Sequence of chain 1.B:
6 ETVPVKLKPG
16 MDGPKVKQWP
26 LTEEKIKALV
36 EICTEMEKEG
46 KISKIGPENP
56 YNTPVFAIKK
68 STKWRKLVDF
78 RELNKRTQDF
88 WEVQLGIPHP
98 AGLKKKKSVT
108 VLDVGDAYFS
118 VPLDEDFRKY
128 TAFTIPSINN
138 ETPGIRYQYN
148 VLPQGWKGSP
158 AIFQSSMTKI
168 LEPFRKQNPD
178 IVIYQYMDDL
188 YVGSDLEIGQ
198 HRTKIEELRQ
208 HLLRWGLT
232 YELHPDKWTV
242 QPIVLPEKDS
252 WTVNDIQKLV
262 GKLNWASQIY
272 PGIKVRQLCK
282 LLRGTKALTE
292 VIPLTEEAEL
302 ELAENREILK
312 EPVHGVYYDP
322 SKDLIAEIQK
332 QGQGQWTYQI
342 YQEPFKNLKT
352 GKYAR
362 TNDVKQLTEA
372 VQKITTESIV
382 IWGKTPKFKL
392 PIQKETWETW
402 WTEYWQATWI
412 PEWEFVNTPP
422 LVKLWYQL

Binding-site contacts:
Ligand atom C18 contacts residue LYS101 of chain 1.A at 3.5 Å.
Ligand atom N07 contacts residue GLU138 of chain 1.B at 3.5 Å (salt-bridge).
Ligand atom N08 contacts residue LYS101 of chain 1.A at 2.8 Å (salt-bridge).
Ligand atom C20 contacts residue PRO236 of chain 1.A at 3.6 Å (hydrophobic).
Ligand atom C25 contacts residue GLU138 of chain 1.B at 3.6 Å.
Ligand atom N07 contacts residue VAL179 of chain 1.A at 3.6 Å.
Ligand atom C28 contacts residue ILE180 of chain 1.A at 3.7 Å (hydrophobic).
Ligand atom C19 contacts residue LYS101 of chain 1.A at 3.3 Å.
Ligand atom N08 contacts residue LEU100 of chain 1.A at 3.4 Å.
Ligand atom O26 contacts residue GLU138 of chain 1.B at 3.4 Å.
Ligand atom C31 contacts residue TRP229 of chain 1.A at 3.7 Å (hydrophobic).
Ligand atom N03 contacts residue LEU100 of chain 1.A at 3.7 Å.
Ligand atom N33 contacts residue LEU234 of chain 1.A at 3.6 Å.
Ligand atom N05 contacts residue LYS103 of chain 1.A at 3.6 Å.
Ligand atom C30 contacts residue TYR188 of chain 1.A at 3.5 Å (hydrophobic).
Ligand atom C04 contacts residue LYS101 of chain 1.A at 3.5 Å.
Ligand atom N32 contacts residue TYR188 of chain 1.A at 3.7 Å.
Ligand atom N05 contacts residue LYS101 of chain 1.A at 3.2 Å (salt-bridge).
Ligand atom C31 contacts residue PHE227 of chain 1.A at 3.6 Å (hydrophobic).
Ligand atom C27 contacts residue TYR188 of chain 1.A at 3.6 Å (hydrophobic).
Ligand atom C10 contacts residue TYR188 of chain 1.A at 3.4 Å (hydrophobic).
Ligand atom C24 contacts residue HIS235 of chain 1.A at 3.3 Å.
Ligand atom N32 contacts residue PHE227 of chain 1.A at 3.2 Å.
Ligand atom C16 contacts residue LEU100 of chain 1.A at 3.7 Å (hydrophobic).
Ligand atom C20 contacts residue TYR318 of chain 1.A at 3.6 Å (hydrophobic).
Ligand atom N33 contacts residue HIS235 of chain 1.A at 3.3 Å.
Ligand atom C28 contacts residue GLU138 of chain 1.B at 3.7 Å.
Ligand atom N33 contacts residue PRO236 of chain 1.A at 3.6 Å (h-bond).
Ligand atom C04 contacts residue LEU100 of chain 1.A at 3.6 Å (hydrophobic).
Ligand atom N32 contacts residue TRP229 of chain 1.A at 3.3 Å.
Ligand atom C29 contacts residue TYR181 of chain 1.A at 3.5 Å (hydrophobic).
Ligand atom N33 contacts residue PRO225 of chain 1.A at 3.7 Å.
Ligand atom C21 contacts residue HIS235 of chain 1.A at 3.6 Å.
Ligand atom C13 contacts residue TYR181 of chain 1.A at 3.7 Å (hydrophobic).
Ligand atom C27 contacts residue LEU234 of chain 1.A at 3.7 Å (hydrophobic).
Ligand atom C20 contacts residue HIS235 of chain 1.A at 3.3 Å.
Ligand atom C14 contacts residue TYR181 of chain 1.A at 3.6 Å (hydrophobic).
Ligand atom C31 contacts residue TYR188 of chain 1.A at 3.5 Å (hydrophobic).
Ligand atom N33 contacts residue PHE227 of chain 1.A at 3.4 Å.
Ligand atom C16 contacts residue PRO95 of chain 1.A at 3.7 Å (hydrophobic).

A protein and the small-molecule ligand that binds it are described below.
Small molecule (SMILES): Cc1cc(/C=C/C#N)cc(C)c1N1CCC(=O)Nc2cnc(Nc3ccc(C#N)cc3)nc21

Sequence of chain 1.A:
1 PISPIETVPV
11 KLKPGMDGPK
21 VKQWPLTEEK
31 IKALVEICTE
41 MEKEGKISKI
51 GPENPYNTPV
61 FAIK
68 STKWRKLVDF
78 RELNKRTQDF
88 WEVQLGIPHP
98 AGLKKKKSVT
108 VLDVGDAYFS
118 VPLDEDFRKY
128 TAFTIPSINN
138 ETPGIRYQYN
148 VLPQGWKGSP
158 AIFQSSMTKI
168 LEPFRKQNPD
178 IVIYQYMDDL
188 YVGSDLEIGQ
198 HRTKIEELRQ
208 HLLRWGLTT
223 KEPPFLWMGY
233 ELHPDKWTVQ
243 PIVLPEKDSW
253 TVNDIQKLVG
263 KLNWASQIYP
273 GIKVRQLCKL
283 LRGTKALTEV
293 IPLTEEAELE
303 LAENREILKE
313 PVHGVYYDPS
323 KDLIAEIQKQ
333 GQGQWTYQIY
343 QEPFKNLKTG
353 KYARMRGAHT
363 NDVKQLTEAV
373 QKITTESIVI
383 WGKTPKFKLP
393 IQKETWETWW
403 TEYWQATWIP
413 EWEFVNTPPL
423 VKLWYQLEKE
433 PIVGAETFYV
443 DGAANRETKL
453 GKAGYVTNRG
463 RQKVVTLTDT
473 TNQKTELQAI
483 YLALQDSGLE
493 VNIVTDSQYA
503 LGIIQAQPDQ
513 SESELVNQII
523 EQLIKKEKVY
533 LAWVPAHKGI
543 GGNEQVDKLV